A protein and the small-molecule ligand that binds it are described below.
Small molecule (SMILES): CC(=O)N[C@H]1[C@H](O[C@H]2[C@H](O)[C@@H](NC(C)=O)CO[C@@H]2CO)O[C@H](CO)[C@@H](O)[C@@H]1O

Binding-site contacts:
Ligand atom C7 contacts residue GLU56 of chain 1.A at 3.9 Å.
Ligand atom C5 contacts residue ASN57 of chain 1.A at 3.6 Å.
Ligand atom C8 contacts residue GLU56 of chain 1.A at 3.1 Å.
Ligand atom C2 contacts residue ASN57 of chain 1.A at 2.4 Å.
Ligand atom C4 contacts residue ASN57 of chain 1.A at 4.2 Å.
Ligand atom N2 contacts residue ASN57 of chain 1.A at 2.9 Å (h-bond).
Ligand atom C7 contacts residue ASN57 of chain 1.A at 3.4 Å.
Ligand atom C6 contacts residue TYR88 of chain 1.A at 3.5 Å (hydrophobic).
Ligand atom O6 contacts residue TYR88 of chain 1.A at 3.0 Å (h-bond).
Ligand atom C3 contacts residue ASN57 of chain 1.A at 3.8 Å.
Ligand atom O5 contacts residue TYR88 of chain 1.A at 2.9 Å (h-bond).
Ligand atom O5 contacts residue ASN57 of chain 1.A at 2.4 Å (h-bond).
Ligand atom C1 contacts residue ASN57 of chain 1.A at 1.4 Å.
Ligand atom O7 contacts residue GLU56 of chain 1.A at 3.9 Å.
Ligand atom C5 contacts residue TYR88 of chain 1.A at 3.7 Å (hydrophobic).
Ligand atom C1 contacts residue TYR88 of chain 1.A at 4.0 Å (hydrophobic).
Ligand atom O7 contacts residue ASN57 of chain 1.A at 3.4 Å (h-bond).

Sequence of chain 1.A:
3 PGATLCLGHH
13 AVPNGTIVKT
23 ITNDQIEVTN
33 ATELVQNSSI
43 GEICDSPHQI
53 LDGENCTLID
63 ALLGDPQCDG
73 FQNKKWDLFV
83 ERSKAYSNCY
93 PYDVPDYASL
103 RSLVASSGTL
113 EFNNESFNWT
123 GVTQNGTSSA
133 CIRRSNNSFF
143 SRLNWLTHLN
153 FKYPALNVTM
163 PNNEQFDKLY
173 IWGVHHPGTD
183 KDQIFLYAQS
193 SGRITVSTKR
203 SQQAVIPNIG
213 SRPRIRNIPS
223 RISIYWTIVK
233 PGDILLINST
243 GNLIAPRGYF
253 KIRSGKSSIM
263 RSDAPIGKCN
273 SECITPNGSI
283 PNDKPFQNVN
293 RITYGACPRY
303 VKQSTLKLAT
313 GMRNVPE